Binding-site contacts:
Ligand atom C4 contacts residue ARG120 of chain 1.B at 4.0 Å.
Ligand atom O4 contacts residue GLN119 of chain 1.J at 4.4 Å.
Ligand atom N3 contacts residue ARG120 of chain 1.B at 4.2 Å.
Ligand atom O4 contacts residue ILE121 of chain 1.B at 3.8 Å.
Ligand atom O4 contacts residue ARG120 of chain 1.J at 3.4 Å.
Ligand atom O4 contacts residue ARG120 of chain 1.B at 3.2 Å (salt-bridge).

Sequence of chain 1.B:
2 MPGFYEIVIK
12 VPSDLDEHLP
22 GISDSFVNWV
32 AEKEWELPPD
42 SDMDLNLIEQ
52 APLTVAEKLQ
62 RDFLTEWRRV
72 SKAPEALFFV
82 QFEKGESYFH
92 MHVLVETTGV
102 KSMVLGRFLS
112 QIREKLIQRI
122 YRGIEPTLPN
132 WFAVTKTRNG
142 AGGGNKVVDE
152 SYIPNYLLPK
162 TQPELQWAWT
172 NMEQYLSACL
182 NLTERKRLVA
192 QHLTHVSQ

Sequence of chain 1.J:
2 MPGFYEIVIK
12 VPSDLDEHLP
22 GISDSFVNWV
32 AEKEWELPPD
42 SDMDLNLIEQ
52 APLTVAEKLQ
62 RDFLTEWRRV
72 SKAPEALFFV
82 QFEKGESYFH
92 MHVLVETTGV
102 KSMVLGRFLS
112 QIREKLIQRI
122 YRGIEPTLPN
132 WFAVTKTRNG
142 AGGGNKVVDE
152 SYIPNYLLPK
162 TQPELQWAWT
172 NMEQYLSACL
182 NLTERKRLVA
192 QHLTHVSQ

The small molecule below binds the protein below.
Small molecule (SMILES): Cc1cn([C@H]2C[C@H](O[P](=O)(O)OC[C@H]3O[C@@H](n4cc(C)c(=O)[nH]c4=O)C[C@@H]3O[P](=O)(O)OC[C@H]3O[C@@H](n4cc(C)c(=O)[nH]c4=O)C[C@@H]3O[P](=O)(O)OC[C@H]3O[C@@H](n4cc(C)c(=O)[nH]c4=O)C[C@@H]3O)[C@@H](CO)O2)c(=O)[nH]c1=O